This protein binds this small molecule.
Small molecule (SMILES): CN(Cc1cn(C)c2ccccc12)C(=O)/C=C/c1cnc2c(c1)CCC(=O)N2

Binding-site contacts:
Ligand atom N16 contacts residue TYR156 of chain 1.B at 3.8 Å.
Ligand atom C21 contacts residue MET206 of chain 1.B at 3.1 Å (hydrophobic).
Ligand atom C12 contacts residue NAD1 of chain 1.F at 3.3 Å.
Ligand atom N06 contacts residue ALA95 of chain 1.B at 3.1 Å (h-bond).
Ligand atom C02 contacts residue LEU100 of chain 1.B at 3.9 Å (hydrophobic).
Ligand atom N19 contacts residue ALA95 of chain 1.B at 2.7 Å (h-bond).
Ligand atom C09 contacts residue TYR156 of chain 1.B at 3.6 Å (hydrophobic).
Ligand atom C12 contacts residue TYR156 of chain 1.B at 3.9 Å (hydrophobic).
Ligand atom C01 contacts residue ALA95 of chain 1.B at 3.6 Å (hydrophobic).
Ligand atom C03 contacts residue ALA196 of chain 1.B at 2.8 Å (hydrophobic).
Ligand atom N06 contacts residue PHE94 of chain 1.B at 3.4 Å.
Ligand atom O28 contacts residue ALA95 of chain 1.B at 3.4 Å (h-bond).
Ligand atom N11 contacts residue TYR156 of chain 1.B at 3.8 Å.
Ligand atom C02 contacts residue ALA196 of chain 1.B at 3.3 Å (hydrophobic).
Ligand atom N06 contacts residue LEU100 of chain 1.B at 3.9 Å.
Ligand atom C25 contacts residue ALA196 of chain 1.B at 3.1 Å (hydrophobic).
Ligand atom C24 contacts residue TYR146 of chain 1.B at 3.7 Å (hydrophobic).
Ligand atom C22 contacts residue TYR146 of chain 1.B at 3.6 Å (hydrophobic).
Ligand atom C03 contacts residue ILE200 of chain 1.B at 3.6 Å (hydrophobic).
Ligand atom N19 contacts residue PHE94 of chain 1.B at 3.6 Å.
Ligand atom C22 contacts residue MET206 of chain 1.B at 3.4 Å (hydrophobic).
Ligand atom C15 contacts residue ILE200 of chain 1.B at 3.2 Å (hydrophobic).
Ligand atom C27 contacts residue ALA95 of chain 1.B at 3.4 Å (hydrophobic).
Ligand atom O10 contacts residue TYR156 of chain 1.B at 2.9 Å (h-bond).
Ligand atom C15 contacts residue TYR156 of chain 1.B at 3.9 Å (hydrophobic).
Ligand atom C04 contacts residue LEU100 of chain 1.B at 3.8 Å (hydrophobic).
Ligand atom C01 contacts residue LEU100 of chain 1.B at 3.9 Å (hydrophobic).
Ligand atom C22 contacts residue LYS201 of chain 1.B at 3.5 Å.
Ligand atom C21 contacts residue TYR146 of chain 1.B at 2.9 Å (hydrophobic).
Ligand atom C23 contacts residue LYS201 of chain 1.B at 3.4 Å.
Ligand atom C12 contacts residue TYR146 of chain 1.B at 3.6 Å (hydrophobic).
Ligand atom C09 contacts residue NAD1 of chain 1.F at 3.8 Å.
Ligand atom N11 contacts residue NAD1 of chain 1.F at 3.8 Å.
Ligand atom O10 contacts residue NAD1 of chain 1.F at 2.8 Å (h-bond).
Ligand atom N16 contacts residue ILE200 of chain 1.B at 3.6 Å.
Ligand atom C03 contacts residue LEU100 of chain 1.B at 3.9 Å (hydrophobic).
Ligand atom C05 contacts residue MET159 of chain 1.B at 3.7 Å (hydrophobic).
Ligand atom C20 contacts residue ILE200 of chain 1.B at 3.5 Å (hydrophobic).
Ligand atom C05 contacts residue LEU100 of chain 1.B at 3.8 Å (hydrophobic).
Ligand atom O28 contacts residue PHE94 of chain 1.B at 3.4 Å.

Sequence of chain 1.B:
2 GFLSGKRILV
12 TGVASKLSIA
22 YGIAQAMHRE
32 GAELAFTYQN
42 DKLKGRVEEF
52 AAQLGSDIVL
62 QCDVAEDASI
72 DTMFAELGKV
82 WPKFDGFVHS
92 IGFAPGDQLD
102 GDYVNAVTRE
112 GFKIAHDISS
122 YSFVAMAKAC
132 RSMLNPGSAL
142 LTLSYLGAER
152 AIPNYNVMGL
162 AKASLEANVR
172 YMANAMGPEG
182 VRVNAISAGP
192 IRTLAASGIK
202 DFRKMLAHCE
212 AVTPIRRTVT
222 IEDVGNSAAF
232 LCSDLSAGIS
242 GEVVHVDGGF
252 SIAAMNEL